Sequence of chain 1.A:
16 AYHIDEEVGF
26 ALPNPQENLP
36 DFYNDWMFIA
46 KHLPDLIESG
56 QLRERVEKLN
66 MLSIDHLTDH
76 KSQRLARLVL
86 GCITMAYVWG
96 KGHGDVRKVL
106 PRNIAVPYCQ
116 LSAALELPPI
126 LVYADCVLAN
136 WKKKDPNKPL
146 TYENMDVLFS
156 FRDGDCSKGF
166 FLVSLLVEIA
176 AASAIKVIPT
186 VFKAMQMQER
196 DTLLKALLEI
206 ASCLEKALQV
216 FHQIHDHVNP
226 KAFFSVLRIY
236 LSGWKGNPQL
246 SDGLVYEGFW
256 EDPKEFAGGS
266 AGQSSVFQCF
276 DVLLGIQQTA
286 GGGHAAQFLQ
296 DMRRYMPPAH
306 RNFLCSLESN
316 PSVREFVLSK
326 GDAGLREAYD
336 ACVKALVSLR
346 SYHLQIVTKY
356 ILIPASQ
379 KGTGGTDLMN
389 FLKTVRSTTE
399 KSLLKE

Binding-site contacts:
Ligand atom OXT contacts residue PHE228 of chain 1.A at 3.3 Å.
Ligand atom NE1 contacts residue ALA266 of chain 1.A at 3.1 Å (h-bond).
Ligand atom N contacts residue SER265 of chain 1.A at 3.1 Å.
Ligand atom CZ2 contacts residue ALA266 of chain 1.A at 3.5 Å (hydrophobic).
Ligand atom CG contacts residue SER265 of chain 1.A at 3.6 Å.
Ligand atom CD2 contacts residue GLY264 of chain 1.A at 3.6 Å.
Ligand atom C contacts residue HEM1 of chain 1.E at 3.7 Å.
Ligand atom CZ3 contacts residue SER265 of chain 1.A at 3.5 Å.
Ligand atom CH2 contacts residue TYR128 of chain 1.A at 3.2 Å (hydrophobic).
Ligand atom CD1 contacts residue PHE165 of chain 1.A at 3.5 Å (hydrophobic).
Ligand atom C contacts residue ARG233 of chain 1.A at 3.5 Å.
Ligand atom CB contacts residue THR381 of chain 1.A at 3.3 Å.
Ligand atom CD2 contacts residue SER265 of chain 1.A at 3.1 Å.
Ligand atom NE1 contacts residue HEM1 of chain 1.E at 3.7 Å.
Ligand atom C contacts residue THR381 of chain 1.A at 3.5 Å.
Ligand atom O contacts residue HEM1 of chain 1.E at 3.4 Å.
Ligand atom NE1 contacts residue PHE165 of chain 1.A at 3.4 Å.
Ligand atom CA contacts residue HEM1 of chain 1.E at 3.4 Å.
Ligand atom CZ2 contacts residue SER265 of chain 1.A at 3.5 Å.
Ligand atom O contacts residue ARG233 of chain 1.A at 2.7 Å (salt-bridge).
Ligand atom CD2 contacts residue PHE165 of chain 1.A at 3.3 Å (hydrophobic).
Ligand atom OXT contacts residue ILE356 of chain 1.A at 3.6 Å.
Ligand atom CZ2 contacts residue TYR128 of chain 1.A at 3.2 Å (hydrophobic).
Ligand atom CZ3 contacts residue GLY264 of chain 1.A at 3.5 Å.
Ligand atom CE3 contacts residue PHE165 of chain 1.A at 3.7 Å (hydrophobic).
Ligand atom O contacts residue GLY380 of chain 1.A at 3.3 Å.
Ligand atom CE2 contacts residue SER265 of chain 1.A at 3.3 Å.
Ligand atom CE3 contacts residue SER265 of chain 1.A at 3.3 Å.
Ligand atom CB contacts residue GLY264 of chain 1.A at 3.8 Å.
Ligand atom N contacts residue THR381 of chain 1.A at 3.0 Å (h-bond).
Ligand atom O contacts residue THR381 of chain 1.A at 2.7 Å (h-bond).
Ligand atom CA contacts residue THR381 of chain 1.A at 3.4 Å.
Ligand atom CE2 contacts residue ALA266 of chain 1.A at 3.2 Å (hydrophobic).
Ligand atom CE3 contacts residue LEU236 of chain 1.A at 3.4 Å (hydrophobic).
Ligand atom CE2 contacts residue PHE165 of chain 1.A at 3.2 Å (hydrophobic).
Ligand atom OXT contacts residue ARG233 of chain 1.A at 2.9 Å (salt-bridge).
Ligand atom CE3 contacts residue GLY264 of chain 1.A at 3.1 Å.
Ligand atom CG contacts residue PHE165 of chain 1.A at 3.5 Å (hydrophobic).
Ligand atom CD1 contacts residue HEM1 of chain 1.E at 3.2 Å.
Ligand atom N contacts residue HEM1 of chain 1.E at 2.4 Å (h-bond).

A small-molecule ligand and the protein it binds are described below.
Small molecule (SMILES): N[C@@H](Cc1c[nH]c2ccccc12)C(=O)O